Sequence of chain 1.B:
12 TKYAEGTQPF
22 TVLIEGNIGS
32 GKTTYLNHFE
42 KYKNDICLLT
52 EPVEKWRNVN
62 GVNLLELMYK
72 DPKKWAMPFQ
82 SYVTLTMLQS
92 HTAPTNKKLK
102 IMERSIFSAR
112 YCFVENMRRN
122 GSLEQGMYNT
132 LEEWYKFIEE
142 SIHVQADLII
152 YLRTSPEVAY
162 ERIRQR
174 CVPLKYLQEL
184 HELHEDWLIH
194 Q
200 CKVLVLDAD

A small-molecule ligand and the protein it binds are described below.
Small molecule (SMILES): Cc1cn([C@H]2C[C@H](N=[N+]=[N-])[C@@H](CO)O2)c(=O)[nH]c1=O

Binding-site contacts:
Ligand atom C3' contacts residue SO41 of chain 1.I at 3.7 Å.
Ligand atom C5' contacts residue SO41 of chain 1.I at 3.4 Å.
Ligand atom O4 contacts residue GLN81 of chain 1.B at 2.9 Å (h-bond).
Ligand atom C4 contacts residue VAL84 of chain 1.B at 3.8 Å (hydrophobic).
Ligand atom C5A contacts residue TRP57 of chain 1.B at 3.6 Å (hydrophobic).
Ligand atom O4' contacts residue LEU66 of chain 1.B at 3.9 Å.
Ligand atom O2 contacts residue PHE80 of chain 1.B at 2.8 Å.
Ligand atom O5' contacts residue GLU52 of chain 1.B at 3.1 Å (salt-bridge).
Ligand atom C5 contacts residue TRP57 of chain 1.B at 3.8 Å (hydrophobic).
Ligand atom O2 contacts residue MET118 of chain 1.B at 3.8 Å.
Ligand atom N4' contacts residue TYR70 of chain 1.B at 2.7 Å (h-bond).
Ligand atom N3 contacts residue PHE80 of chain 1.B at 3.5 Å.
Ligand atom C4' contacts residue TYR70 of chain 1.B at 3.3 Å (hydrophobic).
Ligand atom N5' contacts residue TYR70 of chain 1.B at 3.4 Å (h-bond).
Ligand atom C5' contacts residue GLU52 of chain 1.B at 3.9 Å.
Ligand atom N3' contacts residue TYR70 of chain 1.B at 2.5 Å (h-bond).
Ligand atom O2 contacts residue GLN81 of chain 1.B at 3.2 Å (h-bond).
Ligand atom O4 contacts residue PHE114 of chain 1.B at 3.5 Å.
Ligand atom C2 contacts residue PHE114 of chain 1.B at 3.6 Å (hydrophobic).
Ligand atom C6 contacts residue TRP57 of chain 1.B at 3.7 Å (hydrophobic).
Ligand atom C5 contacts residue PHE114 of chain 1.B at 3.8 Å (hydrophobic).
Ligand atom C2 contacts residue PHE80 of chain 1.B at 3.2 Å (hydrophobic).
Ligand atom C5A contacts residue VAL84 of chain 1.B at 4.0 Å (hydrophobic).
Ligand atom O4' contacts residue TYR70 of chain 1.B at 3.9 Å.
Ligand atom N3 contacts residue PHE114 of chain 1.B at 3.4 Å.
Ligand atom O4' contacts residue TRP57 of chain 1.B at 3.6 Å.
Ligand atom O4 contacts residue VAL84 of chain 1.B at 3.3 Å.
Ligand atom O4 contacts residue ALA110 of chain 1.B at 3.2 Å.
Ligand atom O5' contacts residue ARG105 of chain 1.B at 3.6 Å.
Ligand atom C4 contacts residue PHE114 of chain 1.B at 3.5 Å (hydrophobic).
Ligand atom N1 contacts residue PHE114 of chain 1.B at 3.8 Å.
Ligand atom C5A contacts residue MET88 of chain 1.B at 3.9 Å (hydrophobic).
Ligand atom C5A contacts residue GLU52 of chain 1.B at 3.3 Å.
Ligand atom C4 contacts residue GLN81 of chain 1.B at 3.6 Å.
Ligand atom C2 contacts residue GLN81 of chain 1.B at 3.4 Å.
Ligand atom N3 contacts residue GLN81 of chain 1.B at 2.7 Å (h-bond).
Ligand atom C3' contacts residue TYR70 of chain 1.B at 3.4 Å (hydrophobic).
Ligand atom C2' contacts residue PHE114 of chain 1.B at 3.6 Å (hydrophobic).
Ligand atom N1 contacts residue PHE80 of chain 1.B at 4.0 Å.
Ligand atom O5' contacts residue SO41 of chain 1.I at 2.8 Å (h-bond).